This small molecule binds to this protein.
Small molecule (SMILES): N#Cc1cnc[nH]1

Binding-site contacts:
Ligand atom C contacts residue ARG144 of chain 1.A at 3.4 Å.
Ligand atom C1 contacts residue ARG144 of chain 1.A at 3.4 Å.
Ligand atom N contacts residue ARG144 of chain 1.A at 3.4 Å.
Ligand atom N contacts residue GLN147 of chain 1.A at 3.2 Å (h-bond).
Ligand atom N1 contacts residue ARG144 of chain 1.A at 3.2 Å (salt-bridge).
Ligand atom C contacts residue MET113 of chain 1.A at 3.9 Å (hydrophobic).
Ligand atom C contacts residue PHE110 of chain 1.A at 4.4 Å (hydrophobic).
Ligand atom C contacts residue GLN147 of chain 1.A at 4.2 Å.
Ligand atom N1 contacts residue PHE110 of chain 1.A at 3.4 Å.
Ligand atom C3 contacts residue ARG144 of chain 1.A at 3.8 Å.
Ligand atom N2 contacts residue ARG144 of chain 1.A at 3.8 Å.
Ligand atom C2 contacts residue ARG144 of chain 1.A at 3.5 Å.
Ligand atom C2 contacts residue PHE110 of chain 1.A at 4.3 Å (hydrophobic).
Ligand atom N contacts residue MET113 of chain 1.A at 3.6 Å.
Ligand atom C1 contacts residue PHE110 of chain 1.A at 4.3 Å (hydrophobic).

Sequence of chain 1.A:
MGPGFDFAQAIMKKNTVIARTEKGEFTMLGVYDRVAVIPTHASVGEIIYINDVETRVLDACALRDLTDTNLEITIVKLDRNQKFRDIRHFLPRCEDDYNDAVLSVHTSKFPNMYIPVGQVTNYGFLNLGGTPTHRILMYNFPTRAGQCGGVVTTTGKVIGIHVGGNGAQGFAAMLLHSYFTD